Sequence of chain 1.D:
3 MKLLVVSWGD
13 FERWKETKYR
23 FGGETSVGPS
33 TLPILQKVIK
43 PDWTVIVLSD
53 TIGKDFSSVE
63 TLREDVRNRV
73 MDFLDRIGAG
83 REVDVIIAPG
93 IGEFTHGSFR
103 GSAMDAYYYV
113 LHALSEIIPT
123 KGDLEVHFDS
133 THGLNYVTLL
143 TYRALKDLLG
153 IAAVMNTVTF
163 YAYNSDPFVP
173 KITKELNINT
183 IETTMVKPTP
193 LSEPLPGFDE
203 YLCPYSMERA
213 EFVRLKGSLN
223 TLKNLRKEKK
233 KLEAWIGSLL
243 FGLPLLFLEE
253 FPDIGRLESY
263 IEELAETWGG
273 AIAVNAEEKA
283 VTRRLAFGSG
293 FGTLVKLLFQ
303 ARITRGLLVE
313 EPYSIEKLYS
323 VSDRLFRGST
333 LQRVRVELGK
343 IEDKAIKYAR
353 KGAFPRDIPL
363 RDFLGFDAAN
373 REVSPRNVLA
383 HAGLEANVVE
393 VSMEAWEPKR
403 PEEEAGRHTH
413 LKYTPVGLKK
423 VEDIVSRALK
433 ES

Sequence of chain 1.C:
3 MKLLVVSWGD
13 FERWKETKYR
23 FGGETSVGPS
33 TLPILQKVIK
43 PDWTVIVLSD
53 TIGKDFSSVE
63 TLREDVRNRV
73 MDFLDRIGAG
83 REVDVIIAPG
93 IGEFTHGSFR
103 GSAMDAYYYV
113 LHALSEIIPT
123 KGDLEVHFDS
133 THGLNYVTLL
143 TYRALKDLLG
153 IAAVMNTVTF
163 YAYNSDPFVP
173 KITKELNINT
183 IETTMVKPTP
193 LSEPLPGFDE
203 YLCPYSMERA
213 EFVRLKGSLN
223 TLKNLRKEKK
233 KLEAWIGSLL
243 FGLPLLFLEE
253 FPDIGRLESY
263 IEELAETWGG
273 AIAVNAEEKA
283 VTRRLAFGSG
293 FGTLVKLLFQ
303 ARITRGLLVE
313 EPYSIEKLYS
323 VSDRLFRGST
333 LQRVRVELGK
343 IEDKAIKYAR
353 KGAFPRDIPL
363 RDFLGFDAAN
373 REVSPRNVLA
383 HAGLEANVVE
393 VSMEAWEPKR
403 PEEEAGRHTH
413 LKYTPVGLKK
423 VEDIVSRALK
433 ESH

A small-molecule ligand and the protein it binds are described below.
Small molecule (SMILES): Nc1ncnc2c1ncn2[C@@H]1O[C@H](COP(=O)(O)O)[C@@H](O[P](=O)(O)OC[C@H]2O[C@@H](n3cnc4c(N)ncnc43)[C@@H]3O[P](=O)(O)O[C@@H]32)[C@H]1O

Binding-site contacts:
Ligand atom N6 contacts residue LEU386 of chain 1.D at 3.2 Å (h-bond).
Ligand atom O3' contacts residue LYS342 of chain 1.C at 3.6 Å.
Ligand atom N6 contacts residue GLU387 of chain 1.C at 3.4 Å.
Ligand atom O4' contacts residue HIS383 of chain 1.D at 3.6 Å.
Ligand atom N7 contacts residue LYS342 of chain 1.D at 2.9 Å (salt-bridge).
Ligand atom P contacts residue LYS342 of chain 1.C at 3.5 Å.
Ligand atom OP2 contacts residue GLU339 of chain 1.C at 3.1 Å (salt-bridge).
Ligand atom N6 contacts residue HIS383 of chain 1.C at 3.7 Å.
Ligand atom OP1 contacts residue GLU339 of chain 1.D at 3.5 Å (salt-bridge).
Ligand atom C5' contacts residue LYS342 of chain 1.C at 2.9 Å.
Ligand atom O4' contacts residue LYS342 of chain 1.C at 3.2 Å (salt-bridge).
Ligand atom N1 contacts residue GLU387 of chain 1.D at 3.4 Å (salt-bridge).
Ligand atom C2 contacts residue ASN379 of chain 1.D at 3.7 Å.
Ligand atom O2' contacts residue LYS342 of chain 1.C at 3.3 Å.
Ligand atom N6 contacts residue ASN379 of chain 1.C at 3.4 Å.
Ligand atom C3' contacts residue LYS342 of chain 1.C at 3.6 Å.
Ligand atom N3 contacts residue PHE368 of chain 1.C at 3.6 Å.
Ligand atom C8 contacts residue HIS383 of chain 1.C at 3.8 Å.
Ligand atom C6 contacts residue ALA388 of chain 1.D at 3.6 Å (hydrophobic).
Ligand atom C4' contacts residue LYS342 of chain 1.C at 2.5 Å.
Ligand atom N1 contacts residue ALA388 of chain 1.D at 3.5 Å (h-bond).
Ligand atom C4 contacts residue PHE368 of chain 1.C at 3.5 Å (hydrophobic).
Ligand atom N6 contacts residue ALA388 of chain 1.C at 3.7 Å.
Ligand atom C4 contacts residue HIS383 of chain 1.D at 3.5 Å.
Ligand atom N1 contacts residue ALA388 of chain 1.C at 3.3 Å (h-bond).
Ligand atom N9 contacts residue HIS383 of chain 1.D at 3.6 Å.
Ligand atom C8 contacts residue HIS383 of chain 1.D at 3.7 Å.
Ligand atom C4 contacts residue HIS383 of chain 1.C at 3.7 Å.
Ligand atom OP2 contacts residue LYS342 of chain 1.C at 3.1 Å.
Ligand atom O5' contacts residue LYS342 of chain 1.C at 2.3 Å (salt-bridge).
Ligand atom C8 contacts residue LYS342 of chain 1.D at 2.9 Å.
Ligand atom N7 contacts residue HIS383 of chain 1.C at 3.5 Å (h-bond).
Ligand atom C6 contacts residue HIS383 of chain 1.C at 3.4 Å.
Ligand atom C5 contacts residue HIS383 of chain 1.C at 3.4 Å.
Ligand atom N1 contacts residue GLU387 of chain 1.C at 3.7 Å.
Ligand atom OP1 contacts residue LYS342 of chain 1.D at 3.6 Å.
Ligand atom N9 contacts residue PHE368 of chain 1.C at 3.7 Å.
Ligand atom N6 contacts residue GLU387 of chain 1.D at 3.4 Å.
Ligand atom N6 contacts residue ALA388 of chain 1.D at 2.8 Å (h-bond).
Ligand atom OP2 contacts residue HIS383 of chain 1.C at 3.4 Å.